Sequence of chain 2.A:
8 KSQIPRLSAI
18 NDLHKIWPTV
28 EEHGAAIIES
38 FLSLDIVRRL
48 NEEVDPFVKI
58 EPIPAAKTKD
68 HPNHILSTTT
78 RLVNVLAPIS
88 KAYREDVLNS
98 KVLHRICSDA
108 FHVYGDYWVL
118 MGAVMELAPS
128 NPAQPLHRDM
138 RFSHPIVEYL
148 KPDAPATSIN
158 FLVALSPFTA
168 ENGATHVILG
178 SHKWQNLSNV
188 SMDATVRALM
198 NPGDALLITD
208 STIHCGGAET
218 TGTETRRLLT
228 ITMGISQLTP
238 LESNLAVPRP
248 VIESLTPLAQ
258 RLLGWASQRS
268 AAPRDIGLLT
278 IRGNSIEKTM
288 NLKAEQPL

Binding-site contacts:
Ligand atom C15 contacts residue TRS1 of chain 2.D at 3.9 Å.
Ligand atom C1 contacts residue THR227 of chain 2.A at 4.0 Å.
Ligand atom C9 contacts residue HIS134 of chain 2.A at 3.6 Å.
Ligand atom C10 contacts residue HIS134 of chain 2.A at 3.5 Å.
Ligand atom C20 contacts residue MET118 of chain 2.A at 3.5 Å (hydrophobic).
Ligand atom O21 contacts residue GLN131 of chain 2.A at 3.6 Å.
Ligand atom C13 contacts residue LEU73 of chain 2.A at 3.9 Å (hydrophobic).
Ligand atom O21 contacts residue ILE72 of chain 2.A at 4.0 Å.
Ligand atom O5 contacts residue ASN70 of chain 2.A at 2.9 Å (h-bond).
Ligand atom O21 contacts residue PRO132 of chain 2.A at 3.2 Å.
Ligand atom C13 contacts residue ILE72 of chain 2.A at 3.8 Å (hydrophobic).
Ligand atom C8 contacts residue HIS134 of chain 2.A at 3.5 Å.
Ligand atom O5 contacts residue LEU73 of chain 2.A at 3.9 Å.
Ligand atom C23 contacts residue ILE72 of chain 2.A at 3.7 Å (hydrophobic).
Ligand atom C12 contacts residue ILE72 of chain 2.A at 3.5 Å (hydrophobic).
Ligand atom C23 contacts residue PHE139 of chain 2.A at 3.6 Å (hydrophobic).
Ligand atom C2 contacts residue LEU79 of chain 2.A at 3.7 Å (hydrophobic).
Ligand atom C1 contacts residue MET122 of chain 2.A at 3.8 Å (hydrophobic).
Ligand atom C8 contacts residue PHE139 of chain 2.A at 4.0 Å (hydrophobic).
Ligand atom C3 contacts residue TRS1 of chain 2.D at 4.0 Å.
Ligand atom C20 contacts residue THR227 of chain 2.A at 3.8 Å.
Ligand atom C13 contacts residue GLN131 of chain 2.A at 3.2 Å.
Ligand atom C1 contacts residue LEU79 of chain 2.A at 3.8 Å (hydrophobic).
Ligand atom C11 contacts residue ILE72 of chain 2.A at 3.5 Å (hydrophobic).
Ligand atom C10 contacts residue PHE139 of chain 2.A at 3.6 Å (hydrophobic).
Ligand atom C8 contacts residue TRS1 of chain 2.D at 3.5 Å.
Ligand atom C10 contacts residue ILE72 of chain 2.A at 3.9 Å (hydrophobic).
Ligand atom C22 contacts residue ILE72 of chain 2.A at 3.3 Å (hydrophobic).
Ligand atom C18 contacts residue TRS1 of chain 2.D at 3.8 Å.
Ligand atom C14 contacts residue GLN131 of chain 2.A at 3.8 Å.
Ligand atom O16 contacts residue ASP136 of chain 2.A at 3.6 Å.
Ligand atom C11 contacts residue HIS134 of chain 2.A at 3.7 Å.
Ligand atom C15 contacts residue ASP136 of chain 2.A at 3.8 Å.
Ligand atom C9 contacts residue TRS1 of chain 2.D at 3.7 Å.
Ligand atom C19 contacts residue MET118 of chain 2.A at 4.0 Å (hydrophobic).
Ligand atom C7 contacts residue TRS1 of chain 2.D at 3.2 Å.
Ligand atom C1 contacts residue MET118 of chain 2.A at 3.5 Å (hydrophobic).
Ligand atom O16 contacts residue MET137 of chain 2.A at 3.1 Å (h-bond).
Ligand atom C14 contacts residue TRS1 of chain 2.D at 3.5 Å.
Ligand atom C22 contacts residue GLN131 of chain 2.A at 3.9 Å.

A protein and the small-molecule ligand that binds it are described below.
Small molecule (SMILES): COc1ccc(C[C@H]2C(=O)Nc3ccccc3C(=O)N2C)cc1

Sequence of chain 1.A:
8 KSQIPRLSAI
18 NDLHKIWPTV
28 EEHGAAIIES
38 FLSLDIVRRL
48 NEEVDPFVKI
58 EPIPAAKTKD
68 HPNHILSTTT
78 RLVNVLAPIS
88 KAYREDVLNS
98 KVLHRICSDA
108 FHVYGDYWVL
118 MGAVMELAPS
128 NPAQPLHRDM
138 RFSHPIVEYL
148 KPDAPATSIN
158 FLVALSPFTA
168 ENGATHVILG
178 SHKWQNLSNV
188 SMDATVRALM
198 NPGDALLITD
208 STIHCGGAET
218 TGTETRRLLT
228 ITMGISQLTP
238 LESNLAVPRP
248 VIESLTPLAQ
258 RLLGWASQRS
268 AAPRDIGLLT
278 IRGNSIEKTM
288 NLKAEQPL